Binding-site contacts:
Ligand atom N5 contacts residue THR58 of chain 1.I at 3.0 Å (h-bond).
Ligand atom C11 contacts residue ALA60 of chain 1.I at 3.6 Å (hydrophobic).
Ligand atom C11 contacts residue THR58 of chain 1.I at 3.8 Å.
Ligand atom C7 contacts residue VAL59 of chain 1.I at 3.8 Å (hydrophobic).
Ligand atom C10 contacts residue THR58 of chain 1.I at 4.0 Å.
Ligand atom C11 contacts residue VAL67 of chain 1.I at 3.6 Å (hydrophobic).
Ligand atom C5 contacts residue VAL67 of chain 1.I at 3.9 Å (hydrophobic).
Ligand atom O4 contacts residue PRO69 of chain 1.I at 4.0 Å.
Ligand atom C10 contacts residue ALA60 of chain 1.I at 4.0 Å (hydrophobic).
Ligand atom O10 contacts residue ALA60 of chain 1.I at 3.7 Å.
Ligand atom O1A contacts residue THR58 of chain 1.I at 3.7 Å.
Ligand atom O4 contacts residue VAL67 of chain 1.I at 2.6 Å (h-bond).
Ligand atom C4 contacts residue PRO69 of chain 1.I at 4.3 Å (hydrophobic).
Ligand atom C9 contacts residue VAL59 of chain 1.I at 3.3 Å (hydrophobic).
Ligand atom C10 contacts residue PRO68 of chain 1.I at 4.2 Å (hydrophobic).
Ligand atom C4 contacts residue VAL67 of chain 1.I at 3.6 Å (hydrophobic).
Ligand atom C6 contacts residue THR58 of chain 1.I at 3.9 Å.
Ligand atom C11 contacts residue PRO68 of chain 1.I at 3.7 Å (hydrophobic).
Ligand atom O10 contacts residue PRO65 of chain 1.I at 4.3 Å.
Ligand atom C1 contacts residue THR58 of chain 1.I at 3.9 Å.
Ligand atom N5 contacts residue VAL67 of chain 1.I at 3.4 Å (h-bond).
Ligand atom O9 contacts residue VAL59 of chain 1.I at 4.1 Å.
Ligand atom C5 contacts residue THR58 of chain 1.I at 3.8 Å.
Ligand atom C4 contacts residue THR58 of chain 1.I at 3.9 Å.
Ligand atom O10 contacts residue VAL67 of chain 1.I at 2.9 Å (h-bond).
Ligand atom C9 contacts residue THR61 of chain 1.I at 4.1 Å.
Ligand atom C11 contacts residue HIS117 of chain 1.H at 4.1 Å.
Ligand atom C8 contacts residue VAL59 of chain 1.I at 4.0 Å (hydrophobic).
Ligand atom C7 contacts residue THR58 of chain 1.I at 4.4 Å.
Ligand atom C11 contacts residue VAL59 of chain 1.I at 4.2 Å (hydrophobic).
Ligand atom O9 contacts residue ARG122 of chain 1.H at 4.4 Å.
Ligand atom O9 contacts residue THR61 of chain 1.I at 4.3 Å.
Ligand atom O1B contacts residue THR58 of chain 1.I at 3.6 Å.
Ligand atom O7 contacts residue VAL59 of chain 1.I at 4.3 Å.
Ligand atom C11 contacts residue ASP66 of chain 1.I at 3.6 Å.
Ligand atom C10 contacts residue VAL67 of chain 1.I at 3.2 Å (hydrophobic).
Ligand atom O10 contacts residue ASP66 of chain 1.I at 3.8 Å.
Ligand atom O7 contacts residue ALA60 of chain 1.I at 4.2 Å.
Ligand atom O8 contacts residue VAL59 of chain 1.I at 4.3 Å.
Ligand atom O8 contacts residue THR58 of chain 1.I at 4.0 Å.

Sequence of chain 1.I:
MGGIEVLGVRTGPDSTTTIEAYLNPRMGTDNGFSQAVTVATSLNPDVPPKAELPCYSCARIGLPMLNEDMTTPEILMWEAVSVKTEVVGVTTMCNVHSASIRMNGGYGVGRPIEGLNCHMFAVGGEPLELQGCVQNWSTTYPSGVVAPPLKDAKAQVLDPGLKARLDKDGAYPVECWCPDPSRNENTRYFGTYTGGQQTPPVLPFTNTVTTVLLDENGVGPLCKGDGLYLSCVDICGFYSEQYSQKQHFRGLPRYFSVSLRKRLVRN

Sequence of chain 1.H:
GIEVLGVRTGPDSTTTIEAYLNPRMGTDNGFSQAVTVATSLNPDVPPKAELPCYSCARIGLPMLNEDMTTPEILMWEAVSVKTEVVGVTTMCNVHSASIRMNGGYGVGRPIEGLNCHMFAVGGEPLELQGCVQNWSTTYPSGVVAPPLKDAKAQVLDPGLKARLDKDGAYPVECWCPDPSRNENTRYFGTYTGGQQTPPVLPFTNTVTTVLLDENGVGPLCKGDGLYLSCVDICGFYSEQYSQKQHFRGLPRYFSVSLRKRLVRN

This small molecule binds to this protein.
Small molecule (SMILES): CO[C@]1(C(=O)O)C[C@H](O)[C@@H](NC(C)=O)[C@H]([C@H](O)[C@H](O)CO)O1